Sequence of chain 3.B:
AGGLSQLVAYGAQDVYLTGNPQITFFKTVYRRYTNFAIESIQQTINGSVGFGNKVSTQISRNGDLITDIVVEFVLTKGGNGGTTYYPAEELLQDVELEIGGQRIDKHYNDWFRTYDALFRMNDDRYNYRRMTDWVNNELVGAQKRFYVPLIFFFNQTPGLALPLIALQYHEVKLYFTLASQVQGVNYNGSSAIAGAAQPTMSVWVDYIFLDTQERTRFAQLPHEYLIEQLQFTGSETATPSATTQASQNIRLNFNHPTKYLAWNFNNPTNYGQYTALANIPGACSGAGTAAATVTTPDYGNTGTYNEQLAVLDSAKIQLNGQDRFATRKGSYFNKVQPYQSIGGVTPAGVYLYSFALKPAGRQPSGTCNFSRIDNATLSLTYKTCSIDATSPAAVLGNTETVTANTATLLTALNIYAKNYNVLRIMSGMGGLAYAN

Sequence of chain 2.B:
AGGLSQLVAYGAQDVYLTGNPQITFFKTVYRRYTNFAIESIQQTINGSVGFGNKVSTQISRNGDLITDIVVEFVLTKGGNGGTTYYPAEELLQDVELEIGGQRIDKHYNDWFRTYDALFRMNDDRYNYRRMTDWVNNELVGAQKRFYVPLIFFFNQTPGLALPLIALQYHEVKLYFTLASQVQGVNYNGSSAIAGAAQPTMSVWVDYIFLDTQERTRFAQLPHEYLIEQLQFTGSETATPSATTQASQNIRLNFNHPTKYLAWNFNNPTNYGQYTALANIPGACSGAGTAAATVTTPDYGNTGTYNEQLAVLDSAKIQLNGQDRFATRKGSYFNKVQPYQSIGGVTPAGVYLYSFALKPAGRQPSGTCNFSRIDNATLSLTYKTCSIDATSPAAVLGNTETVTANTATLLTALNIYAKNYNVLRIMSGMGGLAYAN

The small molecule below binds the protein below.
Small molecule (SMILES): C[C@@H]1O[C@@H](O[C@H]2[C@H](O[C@@H]3OC[C@@H](O)[C@H](O)[C@H]3O)[C@@H](CO)OC[C@@H]2O)[C@@H](O[C@H]2O[C@H](CO)[C@H](O)[C@H](O)[C@H]2O)[C@H](O[C@H]2O[C@H](C)[C@@H](O)[C@H](O[C@H]3O[C@H](CO)[C@@H](O)[C@H](O)[C@@H]3O)[C@@H]2O)[C@@H]1O[C@@H]1OC[C@@H](O)[C@H](O)[C@H]1O

Binding-site contacts:
Ligand atom O5 contacts residue ALA394 of chain 2.B at 4.0 Å.
Ligand atom O6 contacts residue ILE387 of chain 2.B at 3.6 Å.
Ligand atom C5 contacts residue ASN398 of chain 2.B at 3.6 Å.
Ligand atom C4 contacts residue GLY397 of chain 2.B at 3.6 Å.
Ligand atom O4 contacts residue VAL140 of chain 3.B at 2.4 Å (h-bond).
Ligand atom C5 contacts residue GLY397 of chain 2.B at 4.0 Å.
Ligand atom O6 contacts residue ASP388 of chain 2.B at 3.0 Å (salt-bridge).
Ligand atom C6 contacts residue VAL140 of chain 3.B at 3.8 Å (hydrophobic).
Ligand atom O3 contacts residue VAL140 of chain 3.B at 4.3 Å.
Ligand atom C4 contacts residue VAL140 of chain 3.B at 3.3 Å (hydrophobic).
Ligand atom O3 contacts residue LEU139 of chain 3.B at 4.1 Å.
Ligand atom O2 contacts residue ASN398 of chain 2.B at 2.7 Å (h-bond).
Ligand atom C2 contacts residue ALA394 of chain 2.B at 4.2 Å (hydrophobic).
Ligand atom O5 contacts residue ASN398 of chain 2.B at 2.4 Å (h-bond).
Ligand atom C3 contacts residue ASN398 of chain 2.B at 3.6 Å.
Ligand atom C6 contacts residue ILE387 of chain 2.B at 4.0 Å (hydrophobic).
Ligand atom O2 contacts residue ALA393 of chain 2.B at 3.8 Å.
Ligand atom C2 contacts residue ASN398 of chain 2.B at 2.2 Å.
Ligand atom C5 contacts residue VAL140 of chain 3.B at 4.2 Å (hydrophobic).
Ligand atom C4 contacts residue ASN398 of chain 2.B at 4.1 Å.
Ligand atom C1 contacts residue ALA394 of chain 2.B at 4.0 Å (hydrophobic).
Ligand atom C4 contacts residue ALA393 of chain 2.B at 4.3 Å (hydrophobic).
Ligand atom C1 contacts residue ASN398 of chain 2.B at 1.4 Å.
Ligand atom O6 contacts residue SER386 of chain 2.B at 3.9 Å.
Ligand atom C6 contacts residue GLY397 of chain 2.B at 4.4 Å.
Ligand atom C3 contacts residue VAL140 of chain 3.B at 4.4 Å (hydrophobic).
Ligand atom C1 contacts residue GLY397 of chain 2.B at 4.3 Å.
Ligand atom C6 contacts residue SER386 of chain 2.B at 3.6 Å.
Ligand atom O5 contacts residue ILE387 of chain 2.B at 4.0 Å.
Ligand atom C3 contacts residue GLY397 of chain 2.B at 4.1 Å.
Ligand atom O2 contacts residue GLY397 of chain 2.B at 2.9 Å (h-bond).
Ligand atom C3 contacts residue ALA393 of chain 2.B at 3.4 Å (hydrophobic).
Ligand atom O3 contacts residue ALA393 of chain 2.B at 2.9 Å (h-bond).
Ligand atom C6 contacts residue GLY141 of chain 3.B at 4.0 Å.
Ligand atom C6 contacts residue ASP388 of chain 2.B at 4.1 Å.
Ligand atom O4 contacts residue GLY141 of chain 3.B at 4.4 Å.
Ligand atom O6 contacts residue ALA394 of chain 2.B at 3.7 Å.
Ligand atom C4 contacts residue ALA394 of chain 2.B at 4.3 Å (hydrophobic).
Ligand atom C2 contacts residue GLY397 of chain 2.B at 3.8 Å.